The small molecule below binds the protein below.
Small molecule (SMILES): C[C@H](O)[C@H](N)[C@@H]1O[C@](O)(C(=O)O)C[C@H](O)[C@@H]1N

Binding-site contacts:
Ligand atom C6 contacts residue SER412 of chain 1.N at 3.0 Å.
Ligand atom C1 contacts residue SER409 of chain 1.N at 3.1 Å.
Ligand atom O4 contacts residue SER415 of chain 1.N at 3.9 Å.
Ligand atom O1B contacts residue GLN407 of chain 1.N at 3.5 Å (h-bond).
Ligand atom O1B contacts residue SER409 of chain 1.N at 3.0 Å (h-bond).
Ligand atom O1B contacts residue SER412 of chain 1.N at 3.1 Å.
Ligand atom C7 contacts residue GLN407 of chain 1.N at 3.3 Å.
Ligand atom O8 contacts residue SER412 of chain 1.N at 3.8 Å.
Ligand atom C2 contacts residue GLN407 of chain 1.N at 4.4 Å.
Ligand atom O4 contacts residue SER412 of chain 1.N at 4.1 Å.
Ligand atom O1A contacts residue SER409 of chain 1.N at 2.8 Å (h-bond).
Ligand atom C4 contacts residue SER415 of chain 1.N at 3.6 Å.
Ligand atom O1A contacts residue GLY408 of chain 1.N at 4.3 Å.
Ligand atom N5 contacts residue SER412 of chain 1.N at 4.4 Å.
Ligand atom C9 contacts residue GLN407 of chain 1.N at 3.6 Å.
Ligand atom O6 contacts residue GLN407 of chain 1.N at 3.2 Å (h-bond).
Ligand atom C1 contacts residue SER412 of chain 1.N at 2.5 Å.
Ligand atom C3 contacts residue SER412 of chain 1.N at 2.1 Å.
Ligand atom O1B contacts residue ALA406 of chain 1.N at 4.0 Å.
Ligand atom C1 contacts residue GLN407 of chain 1.N at 4.3 Å.
Ligand atom C4 contacts residue GLY414 of chain 1.N at 3.7 Å.
Ligand atom O1A contacts residue SER412 of chain 1.N at 3.3 Å (h-bond).
Ligand atom O1B contacts residue GLY408 of chain 1.N at 3.4 Å (h-bond).
Ligand atom C6 contacts residue GLN407 of chain 1.N at 3.8 Å.
Ligand atom C2 contacts residue SER409 of chain 1.N at 4.4 Å.
Ligand atom C2 contacts residue SER412 of chain 1.N at 1.4 Å.
Ligand atom C6 contacts residue GLY414 of chain 1.N at 4.3 Å.
Ligand atom C3 contacts residue SER415 of chain 1.N at 3.9 Å.
Ligand atom O6 contacts residue SER412 of chain 1.N at 2.5 Å (h-bond).
Ligand atom C5 contacts residue GLY414 of chain 1.N at 4.3 Å.
Ligand atom C8 contacts residue GLN407 of chain 1.N at 3.5 Å.
Ligand atom O8 contacts residue GLN407 of chain 1.N at 3.0 Å (h-bond).
Ligand atom O4 contacts residue GLY414 of chain 1.N at 4.0 Å.
Ligand atom C4 contacts residue SER412 of chain 1.N at 2.8 Å.
Ligand atom N7 contacts residue GLN407 of chain 1.N at 4.5 Å.
Ligand atom C7 contacts residue SER412 of chain 1.N at 4.5 Å.
Ligand atom C5 contacts residue SER412 of chain 1.N at 3.5 Å.
Ligand atom O1A contacts residue GLY410 of chain 1.N at 4.2 Å.
Ligand atom C1 contacts residue GLY408 of chain 1.N at 4.5 Å.

Sequence of chain 1.N:
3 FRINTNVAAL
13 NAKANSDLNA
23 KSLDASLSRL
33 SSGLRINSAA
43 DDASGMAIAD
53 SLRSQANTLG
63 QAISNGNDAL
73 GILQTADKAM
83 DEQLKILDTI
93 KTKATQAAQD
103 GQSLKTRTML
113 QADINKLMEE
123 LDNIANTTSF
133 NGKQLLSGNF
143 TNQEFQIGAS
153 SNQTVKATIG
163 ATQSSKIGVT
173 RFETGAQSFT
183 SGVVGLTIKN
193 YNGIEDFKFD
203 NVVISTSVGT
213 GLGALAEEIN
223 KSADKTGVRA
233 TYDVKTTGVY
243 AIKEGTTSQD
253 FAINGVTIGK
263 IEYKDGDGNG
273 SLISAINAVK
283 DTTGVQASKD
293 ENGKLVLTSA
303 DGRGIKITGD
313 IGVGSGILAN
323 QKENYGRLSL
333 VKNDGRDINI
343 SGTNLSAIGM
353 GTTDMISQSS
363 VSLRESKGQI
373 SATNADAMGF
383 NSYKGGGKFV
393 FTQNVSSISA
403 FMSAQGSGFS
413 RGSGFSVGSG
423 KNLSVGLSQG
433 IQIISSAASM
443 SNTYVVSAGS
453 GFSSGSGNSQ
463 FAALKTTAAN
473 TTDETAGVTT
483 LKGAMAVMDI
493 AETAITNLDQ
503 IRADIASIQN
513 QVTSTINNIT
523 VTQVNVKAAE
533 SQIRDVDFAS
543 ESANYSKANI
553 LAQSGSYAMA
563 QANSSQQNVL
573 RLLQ